Binding-site contacts:
Ligand atom C5 contacts residue ASN79 of chain 1.B at 3.5 Å.
Ligand atom C5 contacts residue THR81 of chain 1.B at 4.0 Å.
Ligand atom C5 contacts residue NDG1 of chain 1.H at 3.8 Å.
Ligand atom C2 contacts residue ASN79 of chain 1.B at 4.1 Å.
Ligand atom O1 contacts residue ASN79 of chain 1.B at 2.5 Å.
Ligand atom C1 contacts residue ILE102 of chain 1.B at 4.4 Å (hydrophobic).
Ligand atom O5 contacts residue THR81 of chain 1.B at 4.3 Å.
Ligand atom O5 contacts residue GLY99 of chain 1.B at 4.0 Å.
Ligand atom O1 contacts residue ILE102 of chain 1.B at 4.3 Å.
Ligand atom C6 contacts residue THR81 of chain 1.B at 4.0 Å.
Ligand atom C8 contacts residue ASN79 of chain 1.B at 4.2 Å.
Ligand atom C3 contacts residue ILE102 of chain 1.B at 4.3 Å (hydrophobic).
Ligand atom O5 contacts residue ASN79 of chain 1.B at 2.6 Å (h-bond).
Ligand atom C5 contacts residue GLY98 of chain 1.B at 4.2 Å.
Ligand atom O6 contacts residue GLY98 of chain 1.B at 3.0 Å (h-bond).
Ligand atom C6 contacts residue NDG1 of chain 1.H at 3.0 Å.
Ligand atom O1 contacts residue GLY98 of chain 1.B at 4.3 Å.
Ligand atom O3 contacts residue NDG1 of chain 1.H at 3.8 Å.
Ligand atom C2 contacts residue ILE102 of chain 1.B at 4.1 Å (hydrophobic).
Ligand atom C6 contacts residue THR83 of chain 1.B at 3.9 Å.
Ligand atom O4 contacts residue NDG1 of chain 1.H at 2.2 Å.
Ligand atom O6 contacts residue NDG1 of chain 1.H at 2.5 Å (h-bond).
Ligand atom O6 contacts residue TYR101 of chain 1.B at 3.9 Å.
Ligand atom C3 contacts residue NDG1 of chain 1.H at 4.2 Å.
Ligand atom C7 contacts residue ASN79 of chain 1.B at 4.1 Å.
Ligand atom C1 contacts residue ASN79 of chain 1.B at 2.8 Å.
Ligand atom O6 contacts residue ILE102 of chain 1.B at 4.0 Å.
Ligand atom O1 contacts residue GLY99 of chain 1.B at 4.1 Å.
Ligand atom O6 contacts residue THR83 of chain 1.B at 3.7 Å.
Ligand atom O3 contacts residue ILE102 of chain 1.B at 4.0 Å.
Ligand atom O5 contacts residue GLY98 of chain 1.B at 3.5 Å.
Ligand atom C4 contacts residue ILE102 of chain 1.B at 4.0 Å (hydrophobic).
Ligand atom C6 contacts residue GLY98 of chain 1.B at 3.3 Å.
Ligand atom C4 contacts residue NDG1 of chain 1.H at 3.1 Å.
Ligand atom N2 contacts residue ASN79 of chain 1.B at 4.1 Å.
Ligand atom C6 contacts residue ASN79 of chain 1.B at 4.0 Å.
Ligand atom O5 contacts residue ILE102 of chain 1.B at 4.0 Å.

The protein below binds the small molecule below.
Small molecule (SMILES): CC(=O)N[C@@H]1[C@@H](O)[C@H](O)[C@@H](CO)O[C@H]1O

Sequence of chain 1.B:
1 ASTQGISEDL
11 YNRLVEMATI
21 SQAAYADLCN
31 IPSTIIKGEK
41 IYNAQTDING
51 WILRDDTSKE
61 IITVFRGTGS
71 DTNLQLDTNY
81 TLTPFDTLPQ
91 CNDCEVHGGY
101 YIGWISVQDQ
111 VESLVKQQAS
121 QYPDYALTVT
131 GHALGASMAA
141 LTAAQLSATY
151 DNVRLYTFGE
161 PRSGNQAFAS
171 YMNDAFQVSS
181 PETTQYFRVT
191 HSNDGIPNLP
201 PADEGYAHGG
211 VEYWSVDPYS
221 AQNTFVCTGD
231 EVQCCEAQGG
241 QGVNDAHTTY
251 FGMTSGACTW